The small molecule below binds the protein below.
Small molecule (SMILES): CC(=O)N[C@@H]1[C@@H](O)[C@H](O)[C@@H](CO)O[C@H]1O

Binding-site contacts:
Ligand atom O5 contacts residue ASN58 of chain 1.A at 2.3 Å (h-bond).
Ligand atom C7 contacts residue SER17 of chain 1.D at 4.1 Å.
Ligand atom C2 contacts residue ASN58 of chain 1.A at 2.5 Å.
Ligand atom C1 contacts residue ASN58 of chain 1.A at 1.4 Å.
Ligand atom N2 contacts residue GLU57 of chain 1.A at 4.2 Å.
Ligand atom O7 contacts residue SER17 of chain 1.D at 4.1 Å.
Ligand atom O7 contacts residue GLU57 of chain 1.A at 3.2 Å.
Ligand atom C5 contacts residue ASN58 of chain 1.A at 3.6 Å.
Ligand atom C7 contacts residue GLU57 of chain 1.A at 3.8 Å.
Ligand atom N2 contacts residue ASN58 of chain 1.A at 3.0 Å (h-bond).
Ligand atom O7 contacts residue ASN58 of chain 1.A at 4.4 Å.
Ligand atom C3 contacts residue ASN58 of chain 1.A at 3.8 Å.
Ligand atom C4 contacts residue ASN58 of chain 1.A at 4.2 Å.
Ligand atom C8 contacts residue ASN58 of chain 1.A at 3.4 Å.
Ligand atom C8 contacts residue SER17 of chain 1.D at 3.3 Å.
Ligand atom C7 contacts residue ASN58 of chain 1.A at 3.4 Å.
Ligand atom C8 contacts residue GLY16 of chain 1.D at 3.3 Å.

Sequence of chain 1.D:
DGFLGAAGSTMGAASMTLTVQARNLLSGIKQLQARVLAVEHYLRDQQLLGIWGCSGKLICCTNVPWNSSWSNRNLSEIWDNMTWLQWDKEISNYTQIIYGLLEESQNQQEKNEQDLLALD

Sequence of chain 1.A:
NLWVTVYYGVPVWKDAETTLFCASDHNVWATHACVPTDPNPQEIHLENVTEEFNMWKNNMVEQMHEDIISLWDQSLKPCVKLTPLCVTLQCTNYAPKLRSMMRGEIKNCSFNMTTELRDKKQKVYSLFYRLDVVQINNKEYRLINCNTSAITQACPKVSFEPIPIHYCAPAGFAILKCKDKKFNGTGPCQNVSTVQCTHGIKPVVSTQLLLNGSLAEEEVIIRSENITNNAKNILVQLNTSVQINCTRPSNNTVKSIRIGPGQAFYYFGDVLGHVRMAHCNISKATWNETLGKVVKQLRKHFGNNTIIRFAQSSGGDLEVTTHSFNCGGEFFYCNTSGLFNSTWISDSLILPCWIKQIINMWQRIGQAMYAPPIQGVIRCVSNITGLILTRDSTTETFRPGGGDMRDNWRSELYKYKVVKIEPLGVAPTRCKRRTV